Binding-site contacts:
Ligand atom C4 contacts residue HIS1099 of chain 1.A at 3.9 Å.
Ligand atom C8 contacts residue HIS1099 of chain 1.A at 3.4 Å.
Ligand atom O7 contacts residue HIS1099 of chain 1.A at 3.1 Å (h-bond).
Ligand atom C5 contacts residue ASN1096 of chain 1.A at 3.7 Å.
Ligand atom C7 contacts residue ASN1096 of chain 1.A at 3.3 Å.
Ligand atom N2 contacts residue THR1098 of chain 1.A at 2.8 Å (h-bond).
Ligand atom C2 contacts residue HIS1099 of chain 1.A at 4.1 Å.
Ligand atom C5 contacts residue PHE1101 of chain 1.A at 4.3 Å (hydrophobic).
Ligand atom O5 contacts residue ASN1096 of chain 1.A at 2.3 Å (h-bond).
Ligand atom C8 contacts residue GLY1097 of chain 1.A at 4.1 Å.
Ligand atom C1 contacts residue ASN1096 of chain 1.A at 1.4 Å.
Ligand atom C1 contacts residue THR1098 of chain 1.A at 3.5 Å.
Ligand atom O3 contacts residue THR1098 of chain 1.A at 4.2 Å.
Ligand atom C3 contacts residue HIS1099 of chain 1.A at 3.6 Å.
Ligand atom O5 contacts residue PHE1101 of chain 1.A at 3.7 Å.
Ligand atom O5 contacts residue HIS1099 of chain 1.A at 4.0 Å.
Ligand atom C1 contacts residue PHE1101 of chain 1.A at 4.3 Å (hydrophobic).
Ligand atom C3 contacts residue ASN1096 of chain 1.A at 3.8 Å.
Ligand atom O7 contacts residue ASN1096 of chain 1.A at 3.2 Å (h-bond).
Ligand atom C7 contacts residue THR1098 of chain 1.A at 3.8 Å.
Ligand atom C6 contacts residue PHE1101 of chain 1.A at 4.4 Å (hydrophobic).
Ligand atom C2 contacts residue ASN1096 of chain 1.A at 2.5 Å.
Ligand atom C3 contacts residue THR1098 of chain 1.A at 3.5 Å.
Ligand atom C2 contacts residue THR1098 of chain 1.A at 3.4 Å.
Ligand atom C1 contacts residue HIS1099 of chain 1.A at 3.6 Å.
Ligand atom N2 contacts residue ASN1096 of chain 1.A at 3.0 Å (h-bond).
Ligand atom C7 contacts residue HIS1099 of chain 1.A at 3.5 Å.
Ligand atom C4 contacts residue ASN1096 of chain 1.A at 4.2 Å.
Ligand atom C8 contacts residue ASN1096 of chain 1.A at 3.2 Å.
Ligand atom O4 contacts residue HIS1099 of chain 1.A at 3.7 Å.
Ligand atom C8 contacts residue THR1098 of chain 1.A at 3.9 Å.
Ligand atom C5 contacts residue HIS1099 of chain 1.A at 3.5 Å.

This protein binds this small molecule.
Small molecule (SMILES): CC(=O)N[C@H]1[C@H](O[C@H]2[C@H](O)[C@@H](NC(C)=O)CO[C@@H]2CO)O[C@H](CO)[C@@H](O)[C@@H]1O

Sequence of chain 1.A:
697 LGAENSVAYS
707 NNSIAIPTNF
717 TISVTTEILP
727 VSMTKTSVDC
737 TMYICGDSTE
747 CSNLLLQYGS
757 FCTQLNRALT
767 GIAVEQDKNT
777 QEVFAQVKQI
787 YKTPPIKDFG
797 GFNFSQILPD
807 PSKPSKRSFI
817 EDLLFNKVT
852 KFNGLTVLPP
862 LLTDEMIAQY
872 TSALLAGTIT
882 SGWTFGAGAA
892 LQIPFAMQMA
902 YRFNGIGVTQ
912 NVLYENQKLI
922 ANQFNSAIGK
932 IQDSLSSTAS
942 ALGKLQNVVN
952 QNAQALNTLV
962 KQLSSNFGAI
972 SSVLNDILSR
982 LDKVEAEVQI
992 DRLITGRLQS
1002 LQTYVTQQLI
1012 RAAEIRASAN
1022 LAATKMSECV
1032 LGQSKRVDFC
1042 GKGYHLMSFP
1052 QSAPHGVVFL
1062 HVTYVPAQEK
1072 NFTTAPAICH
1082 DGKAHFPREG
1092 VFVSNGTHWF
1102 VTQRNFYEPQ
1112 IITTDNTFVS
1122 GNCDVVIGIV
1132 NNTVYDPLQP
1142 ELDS